Sequence of chain 26.A:
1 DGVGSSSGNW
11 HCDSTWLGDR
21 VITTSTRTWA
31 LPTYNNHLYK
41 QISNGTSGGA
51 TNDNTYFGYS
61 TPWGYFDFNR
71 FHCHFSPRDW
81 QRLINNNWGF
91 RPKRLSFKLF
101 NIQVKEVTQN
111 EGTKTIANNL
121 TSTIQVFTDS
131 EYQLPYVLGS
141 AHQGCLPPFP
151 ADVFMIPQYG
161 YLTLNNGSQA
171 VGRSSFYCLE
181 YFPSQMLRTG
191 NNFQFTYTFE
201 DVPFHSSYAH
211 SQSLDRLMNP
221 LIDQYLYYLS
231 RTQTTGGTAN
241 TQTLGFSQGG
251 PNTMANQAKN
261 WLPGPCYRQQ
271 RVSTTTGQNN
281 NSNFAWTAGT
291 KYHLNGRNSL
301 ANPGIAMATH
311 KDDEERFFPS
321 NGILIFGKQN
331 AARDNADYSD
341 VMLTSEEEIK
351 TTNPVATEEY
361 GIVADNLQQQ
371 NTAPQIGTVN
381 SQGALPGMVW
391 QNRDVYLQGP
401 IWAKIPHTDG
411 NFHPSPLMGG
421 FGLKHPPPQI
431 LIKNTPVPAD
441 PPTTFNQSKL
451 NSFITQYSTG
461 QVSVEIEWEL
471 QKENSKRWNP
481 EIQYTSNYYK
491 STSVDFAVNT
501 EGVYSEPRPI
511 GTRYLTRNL

The small molecule below binds the protein below.
Small molecule (SMILES): Nc1ccn([C@H]2C[C@H](O[P](=O)(O)OC[C@H]3O[C@@H](n4cnc5c(N)ncnc54)C[C@@H]3O)[C@@H](CO)O2)c(=O)n1

Binding-site contacts:
Ligand atom C5 contacts residue ASP201 of chain 53.A at 3.3 Å.
Ligand atom C6 contacts residue VAL202 of chain 53.A at 4.1 Å (hydrophobic).
Ligand atom N1 contacts residue PRO203 of chain 53.A at 3.8 Å.
Ligand atom N6 contacts residue GLY422 of chain 53.A at 3.3 Å (h-bond).
Ligand atom N1 contacts residue VAL202 of chain 53.A at 3.5 Å.
Ligand atom N7 contacts residue HIS413 of chain 53.A at 4.2 Å.
Ligand atom N3 contacts residue ASP201 of chain 53.A at 4.2 Å.
Ligand atom N4 contacts residue VAL202 of chain 53.A at 2.9 Å (h-bond).
Ligand atom N1 contacts residue GLY422 of chain 53.A at 2.9 Å (h-bond).
Ligand atom C5 contacts residue VAL202 of chain 53.A at 3.6 Å (hydrophobic).
Ligand atom C6 contacts residue SER415 of chain 53.A at 4.1 Å.
Ligand atom C2 contacts residue VAL202 of chain 53.A at 4.1 Å (hydrophobic).
Ligand atom C4 contacts residue PRO203 of chain 53.A at 4.0 Å (hydrophobic).
Ligand atom N6 contacts residue VAL202 of chain 53.A at 4.2 Å.
Ligand atom C2 contacts residue GLY422 of chain 53.A at 3.2 Å.
Ligand atom N1 contacts residue PRO203 of chain 53.A at 4.2 Å.
Ligand atom C5 contacts residue ARG91 of chain 53.A at 4.2 Å.
Ligand atom C4 contacts residue VAL202 of chain 53.A at 3.7 Å (hydrophobic).
Ligand atom N6 contacts residue GLY420 of chain 53.A at 3.7 Å.
Ligand atom C6 contacts residue GLY422 of chain 53.A at 3.7 Å.
Ligand atom C4 contacts residue PRO203 of chain 53.A at 4.1 Å (hydrophobic).
Ligand atom N7 contacts residue SER415 of chain 53.A at 3.9 Å.
Ligand atom C2' contacts residue PRO414 of chain 53.A at 3.6 Å (hydrophobic).
Ligand atom C5 contacts residue PRO203 of chain 53.A at 4.0 Å (hydrophobic).
Ligand atom C8 contacts residue HIS413 of chain 53.A at 3.9 Å.
Ligand atom C6 contacts residue PRO203 of chain 53.A at 4.0 Å (hydrophobic).
Ligand atom C6 contacts residue PRO203 of chain 53.A at 4.0 Å (hydrophobic).
Ligand atom N6 contacts residue SER415 of chain 53.A at 3.8 Å.
Ligand atom N6 contacts residue PHE421 of chain 53.A at 3.8 Å.
Ligand atom OP2 contacts residue ASP409 of chain 26.A at 3.2 Å (salt-bridge).
Ligand atom N7 contacts residue ASN392 of chain 53.A at 4.2 Å.
Ligand atom C2' contacts residue HIS413 of chain 53.A at 3.7 Å.
Ligand atom C1' contacts residue PRO203 of chain 53.A at 4.1 Å (hydrophobic).
Ligand atom C5 contacts residue PRO203 of chain 53.A at 3.8 Å (hydrophobic).
Ligand atom N4 contacts residue ASP201 of chain 53.A at 2.6 Å.
Ligand atom O3' contacts residue PRO414 of chain 53.A at 4.2 Å.
Ligand atom N7 contacts residue PRO203 of chain 53.A at 4.1 Å.
Ligand atom C2 contacts residue PRO203 of chain 53.A at 4.0 Å (hydrophobic).
Ligand atom C4 contacts residue ASP201 of chain 53.A at 3.5 Å.
Ligand atom C2' contacts residue PRO203 of chain 53.A at 3.3 Å (hydrophobic).

Sequence of chain 53.A:
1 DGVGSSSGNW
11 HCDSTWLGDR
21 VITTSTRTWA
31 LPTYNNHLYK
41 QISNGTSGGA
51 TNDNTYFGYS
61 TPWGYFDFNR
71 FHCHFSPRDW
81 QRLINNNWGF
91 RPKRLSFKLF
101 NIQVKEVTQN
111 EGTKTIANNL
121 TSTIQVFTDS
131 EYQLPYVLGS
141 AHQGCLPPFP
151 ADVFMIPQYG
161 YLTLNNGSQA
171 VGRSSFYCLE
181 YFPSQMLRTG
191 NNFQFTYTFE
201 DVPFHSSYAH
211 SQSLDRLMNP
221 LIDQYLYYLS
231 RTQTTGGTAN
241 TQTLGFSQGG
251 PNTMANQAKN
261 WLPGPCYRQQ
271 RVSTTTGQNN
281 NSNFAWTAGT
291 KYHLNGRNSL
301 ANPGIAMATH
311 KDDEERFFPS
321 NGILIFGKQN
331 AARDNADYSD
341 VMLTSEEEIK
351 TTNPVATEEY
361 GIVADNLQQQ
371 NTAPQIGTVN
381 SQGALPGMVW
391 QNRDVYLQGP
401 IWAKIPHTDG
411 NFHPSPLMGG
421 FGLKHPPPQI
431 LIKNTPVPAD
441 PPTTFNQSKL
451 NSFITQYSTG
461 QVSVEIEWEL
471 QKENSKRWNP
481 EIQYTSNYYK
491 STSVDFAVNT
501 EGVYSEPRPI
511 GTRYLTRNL